Sequence of chain 34.C:
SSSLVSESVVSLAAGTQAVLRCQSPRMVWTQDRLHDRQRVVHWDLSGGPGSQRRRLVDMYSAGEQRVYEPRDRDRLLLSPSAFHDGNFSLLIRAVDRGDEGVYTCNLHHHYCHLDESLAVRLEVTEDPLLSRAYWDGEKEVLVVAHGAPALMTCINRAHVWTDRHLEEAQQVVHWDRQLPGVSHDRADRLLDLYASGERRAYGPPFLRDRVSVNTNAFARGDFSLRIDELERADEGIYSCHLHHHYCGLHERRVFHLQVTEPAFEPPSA

This protein binds this small molecule.
Small molecule (SMILES): CC(=O)N[C@@H]1[C@@H](O)[C@H](O)[C@@H](CO)O[C@H]1O

Binding-site contacts:
Ligand atom N2 contacts residue ASN87 of chain 34.C at 2.9 Å (h-bond).
Ligand atom O5 contacts residue SER79 of chain 34.C at 3.8 Å.
Ligand atom C8 contacts residue ILE155 of chain 34.C at 3.7 Å (hydrophobic).
Ligand atom C3 contacts residue ASN87 of chain 34.C at 3.8 Å.
Ligand atom C5 contacts residue ASN87 of chain 34.C at 3.7 Å.
Ligand atom C7 contacts residue ASN87 of chain 34.C at 3.9 Å.
Ligand atom O5 contacts residue ASN87 of chain 34.C at 2.4 Å (h-bond).
Ligand atom C6 contacts residue SER79 of chain 34.C at 3.6 Å.
Ligand atom C5 contacts residue SER79 of chain 34.C at 4.3 Å.
Ligand atom O7 contacts residue ASN87 of chain 34.C at 4.4 Å.
Ligand atom C2 contacts residue ASN87 of chain 34.C at 2.5 Å.
Ligand atom C4 contacts residue ASN87 of chain 34.C at 4.2 Å.
Ligand atom C1 contacts residue ASN87 of chain 34.C at 1.4 Å.
Ligand atom O6 contacts residue LEU91 of chain 34.C at 3.9 Å.
Ligand atom O6 contacts residue SER79 of chain 34.C at 2.5 Å (h-bond).